Binding-site contacts:
Ligand atom C6 contacts residue GLY129 of chain 1.B at 4.4 Å.
Ligand atom O2 contacts residue GLY129 of chain 1.B at 3.5 Å.
Ligand atom C6 contacts residue PHE131 of chain 1.B at 3.7 Å (hydrophobic).
Ligand atom O6 contacts residue GLY128 of chain 1.B at 4.5 Å.
Ligand atom O2 contacts residue GLY15 of chain 1.B at 4.0 Å.
Ligand atom C4 contacts residue ASP133 of chain 1.B at 3.5 Å.
Ligand atom C6 contacts residue VAL86 of chain 1.B at 3.6 Å (hydrophobic).
Ligand atom O5 contacts residue PHE131 of chain 1.B at 4.3 Å.
Ligand atom O6 contacts residue ASP130 of chain 1.B at 3.0 Å (salt-bridge).
Ligand atom O3 contacts residue GLY15 of chain 1.B at 3.0 Å (h-bond).
Ligand atom O6 contacts residue PHE131 of chain 1.B at 2.7 Å (h-bond).
Ligand atom O6 contacts residue VAL88 of chain 1.B at 4.4 Å.
Ligand atom C2 contacts residue ASP130 of chain 1.B at 4.5 Å.
Ligand atom C3 contacts residue GLY15 of chain 1.B at 3.9 Å.
Ligand atom C6 contacts residue ASP133 of chain 1.B at 3.4 Å.
Ligand atom C5 contacts residue VAL86 of chain 1.B at 3.9 Å (hydrophobic).
Ligand atom O5 contacts residue GLY129 of chain 1.B at 3.9 Å.
Ligand atom C6 contacts residue ASP130 of chain 1.B at 3.8 Å.
Ligand atom C4 contacts residue VAL86 of chain 1.B at 4.1 Å (hydrophobic).
Ligand atom C4 contacts residue GLY15 of chain 1.B at 3.6 Å.
Ligand atom O5 contacts residue ASP130 of chain 1.B at 2.9 Å (salt-bridge).
Ligand atom O4 contacts residue VAL86 of chain 1.B at 3.1 Å.
Ligand atom C4 contacts residue GLY14 of chain 1.B at 4.4 Å.
Ligand atom O4 contacts residue ASP133 of chain 1.B at 2.7 Å (salt-bridge).
Ligand atom C4 contacts residue GLY129 of chain 1.B at 4.4 Å.
Ligand atom O3 contacts residue GLY14 of chain 1.B at 4.1 Å.
Ligand atom O1 contacts residue ASP130 of chain 1.B at 4.3 Å.
Ligand atom C5 contacts residue GLY129 of chain 1.B at 4.4 Å.
Ligand atom O4 contacts residue GLY14 of chain 1.B at 3.7 Å.
Ligand atom C5 contacts residue ASP133 of chain 1.B at 4.0 Å.
Ligand atom O6 contacts residue GLY129 of chain 1.B at 3.3 Å.
Ligand atom C1 contacts residue ASP130 of chain 1.B at 3.6 Å.
Ligand atom C5 contacts residue ASP130 of chain 1.B at 3.9 Å.
Ligand atom O2 contacts residue ASP130 of chain 1.B at 4.1 Å.
Ligand atom C2 contacts residue GLY129 of chain 1.B at 4.5 Å.
Ligand atom C1 contacts residue GLY129 of chain 1.B at 4.4 Å.
Ligand atom C6 contacts residue VAL88 of chain 1.B at 4.0 Å (hydrophobic).
Ligand atom O4 contacts residue GLY15 of chain 1.B at 3.4 Å (h-bond).
Ligand atom O6 contacts residue ASP133 of chain 1.B at 2.8 Å (salt-bridge).

This protein binds this small molecule.
Small molecule (SMILES): OC[C@H]1O[C@H](O)[C@@H](O)[C@@H](O)[C@@H]1O

Sequence of chain 1.B:
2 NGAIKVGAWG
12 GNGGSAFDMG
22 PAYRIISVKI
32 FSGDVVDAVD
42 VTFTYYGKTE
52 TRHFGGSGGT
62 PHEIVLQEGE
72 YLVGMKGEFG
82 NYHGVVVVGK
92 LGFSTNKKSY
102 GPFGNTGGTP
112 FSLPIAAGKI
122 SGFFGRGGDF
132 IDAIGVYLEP